A protein and the small-molecule ligand that binds it are described below.
Small molecule (SMILES): COc1ccc2c(c1)cc(CNS(=O)(=O)c1cc3ccccc3o1)n2CC(=O)O

Sequence of chain 2.B:
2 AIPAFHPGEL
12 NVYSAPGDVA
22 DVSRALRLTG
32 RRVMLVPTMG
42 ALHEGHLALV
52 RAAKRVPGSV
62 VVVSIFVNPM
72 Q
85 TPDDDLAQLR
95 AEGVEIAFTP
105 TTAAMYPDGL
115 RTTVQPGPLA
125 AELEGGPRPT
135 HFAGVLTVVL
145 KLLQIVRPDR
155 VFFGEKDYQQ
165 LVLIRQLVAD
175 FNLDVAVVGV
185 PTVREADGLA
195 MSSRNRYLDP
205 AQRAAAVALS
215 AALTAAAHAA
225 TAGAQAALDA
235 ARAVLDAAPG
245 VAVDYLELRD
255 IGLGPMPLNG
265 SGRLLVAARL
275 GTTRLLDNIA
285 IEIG

Binding-site contacts:
Ligand atom CAI contacts residue THR39 of chain 2.B at 3.8 Å.
Ligand atom CAO contacts residue ASP161 of chain 2.B at 3.6 Å.
Ligand atom O contacts residue SER196 of chain 2.B at 3.3 Å (h-bond).
Ligand atom CAL contacts residue GLY46 of chain 2.B at 3.6 Å.
Ligand atom CAU contacts residue GLY46 of chain 2.B at 3.3 Å.
Ligand atom OAR contacts residue VAL187 of chain 2.B at 3.1 Å (h-bond).
Ligand atom CA contacts residue MET195 of chain 2.B at 3.8 Å (hydrophobic).
Ligand atom OAC contacts residue HIS47 of chain 2.B at 3.2 Å.
Ligand atom SBC contacts residue HIS47 of chain 2.B at 3.6 Å (h-bond).
Ligand atom OAD contacts residue MET40 of chain 2.B at 3.3 Å (h-bond).
Ligand atom CAJ contacts residue GLN72 of chain 2.B at 3.2 Å.
Ligand atom CAF contacts residue GLN72 of chain 2.B at 3.4 Å.
Ligand atom CAG contacts residue GLN72 of chain 2.B at 3.1 Å.
Ligand atom CAN contacts residue PRO38 of chain 2.B at 3.2 Å (hydrophobic).
Ligand atom CAK contacts residue LYS160 of chain 2.B at 3.5 Å.
Ligand atom CAA contacts residue GLY46 of chain 2.B at 3.2 Å.
Ligand atom CAN contacts residue THR39 of chain 2.B at 3.1 Å.
Ligand atom CAG contacts residue VAL142 of chain 2.B at 3.6 Å (hydrophobic).
Ligand atom N contacts residue LYS160 of chain 2.B at 3.8 Å.
Ligand atom OAR contacts residue PRO185 of chain 2.B at 3.9 Å.
Ligand atom CAK contacts residue HIS44 of chain 2.B at 3.8 Å.
Ligand atom OAC contacts residue PRO38 of chain 2.B at 2.9 Å (h-bond).
Ligand atom CAA contacts residue VAL187 of chain 2.B at 3.6 Å (hydrophobic).
Ligand atom CAZ contacts residue GLN72 of chain 2.B at 3.7 Å.
Ligand atom CAN contacts residue MET40 of chain 2.B at 3.3 Å (hydrophobic).
Ligand atom OAC contacts residue THR39 of chain 2.B at 3.5 Å.
Ligand atom OAR contacts residue GLY46 of chain 2.B at 3.2 Å.
Ligand atom CAH contacts residue MET195 of chain 2.B at 3.8 Å (hydrophobic).
Ligand atom OXT contacts residue HIS44 of chain 2.B at 3.1 Å (h-bond).
Ligand atom C contacts residue SER196 of chain 2.B at 3.8 Å.
Ligand atom CAA contacts residue PRO185 of chain 2.B at 3.4 Å (hydrophobic).
Ligand atom CAF contacts residue VAL142 of chain 2.B at 3.7 Å (hydrophobic).
Ligand atom CAH contacts residue GLY46 of chain 2.B at 3.8 Å.
Ligand atom CBA contacts residue HIS44 of chain 2.B at 3.9 Å.
Ligand atom CAK contacts residue MET195 of chain 2.B at 3.2 Å (hydrophobic).
Ligand atom CAW contacts residue PRO38 of chain 2.B at 3.6 Å (hydrophobic).
Ligand atom OAD contacts residue HIS47 of chain 2.B at 2.9 Å (h-bond).
Ligand atom CBA contacts residue LYS160 of chain 2.B at 3.7 Å.
Ligand atom CA contacts residue LYS160 of chain 2.B at 3.4 Å.
Ligand atom NAQ contacts residue ASP161 of chain 2.B at 3.9 Å.